Binding-site contacts:
Ligand atom C contacts residue GLY108 of chain 1.D at 4.0 Å.
Ligand atom CB contacts residue GLY298 of chain 1.D at 3.9 Å.
Ligand atom CA contacts residue ALA107 of chain 1.D at 3.7 Å (hydrophobic).
Ligand atom CD2 contacts residue LEU161 of chain 1.D at 4.0 Å (hydrophobic).
Ligand atom CH2 contacts residue SER185 of chain 1.D at 3.8 Å.
Ligand atom CD1 contacts residue GLU104 of chain 1.D at 3.6 Å.
Ligand atom C contacts residue LLP82 of chain 1.D at 4.0 Å.
Ligand atom N contacts residue LEU161 of chain 1.D at 3.7 Å.
Ligand atom C contacts residue HIS110 of chain 1.D at 4.0 Å.
Ligand atom CH2 contacts residue VAL187 of chain 1.D at 3.8 Å (hydrophobic).
Ligand atom NE1 contacts residue GLU104 of chain 1.D at 2.8 Å (salt-bridge).
Ligand atom CH2 contacts residue TYR301 of chain 1.D at 3.6 Å (hydrophobic).
Ligand atom CE2 contacts residue GLU104 of chain 1.D at 3.8 Å.
Ligand atom OXT contacts residue ALA107 of chain 1.D at 3.8 Å.
Ligand atom OXT contacts residue HIS110 of chain 1.D at 3.0 Å (h-bond).
Ligand atom CA contacts residue LLP82 of chain 1.D at 3.8 Å.
Ligand atom CE3 contacts residue GLY298 of chain 1.D at 3.8 Å.
Ligand atom C contacts residue ALA107 of chain 1.D at 3.5 Å (hydrophobic).
Ligand atom CZ3 contacts residue TYR301 of chain 1.D at 3.5 Å (hydrophobic).
Ligand atom CA contacts residue GLY298 of chain 1.D at 3.7 Å.
Ligand atom N contacts residue PRO297 of chain 1.D at 3.8 Å.
Ligand atom CZ3 contacts residue GLY228 of chain 1.D at 3.5 Å.
Ligand atom N contacts residue GLY106 of chain 1.D at 3.6 Å (h-bond).
Ligand atom CB contacts residue LLP82 of chain 1.D at 3.1 Å.
Ligand atom N contacts residue ALA107 of chain 1.D at 3.5 Å (h-bond).
Ligand atom CZ2 contacts residue SER185 of chain 1.D at 3.6 Å.
Ligand atom O contacts residue GLY106 of chain 1.D at 2.6 Å (h-bond).
Ligand atom C contacts residue THR105 of chain 1.D at 3.5 Å.
Ligand atom OXT contacts residue LLP82 of chain 1.D at 3.2 Å (h-bond).
Ligand atom CE2 contacts residue SER185 of chain 1.D at 3.8 Å.
Ligand atom OXT contacts residue THR105 of chain 1.D at 3.6 Å.
Ligand atom O contacts residue GLY108 of chain 1.D at 3.5 Å (h-bond).
Ligand atom C contacts residue GLY106 of chain 1.D at 3.6 Å.
Ligand atom CE3 contacts residue GLY228 of chain 1.D at 3.9 Å.
Ligand atom OXT contacts residue GLN109 of chain 1.D at 3.5 Å (h-bond).
Ligand atom O contacts residue THR105 of chain 1.D at 2.6 Å (h-bond).
Ligand atom N contacts residue GLY298 of chain 1.D at 4.0 Å.
Ligand atom O contacts residue ALA107 of chain 1.D at 3.2 Å (h-bond).
Ligand atom CE3 contacts residue LEU161 of chain 1.D at 4.0 Å (hydrophobic).
Ligand atom CZ2 contacts residue VAL187 of chain 1.D at 3.7 Å (hydrophobic).

Sequence of chain 1.D:
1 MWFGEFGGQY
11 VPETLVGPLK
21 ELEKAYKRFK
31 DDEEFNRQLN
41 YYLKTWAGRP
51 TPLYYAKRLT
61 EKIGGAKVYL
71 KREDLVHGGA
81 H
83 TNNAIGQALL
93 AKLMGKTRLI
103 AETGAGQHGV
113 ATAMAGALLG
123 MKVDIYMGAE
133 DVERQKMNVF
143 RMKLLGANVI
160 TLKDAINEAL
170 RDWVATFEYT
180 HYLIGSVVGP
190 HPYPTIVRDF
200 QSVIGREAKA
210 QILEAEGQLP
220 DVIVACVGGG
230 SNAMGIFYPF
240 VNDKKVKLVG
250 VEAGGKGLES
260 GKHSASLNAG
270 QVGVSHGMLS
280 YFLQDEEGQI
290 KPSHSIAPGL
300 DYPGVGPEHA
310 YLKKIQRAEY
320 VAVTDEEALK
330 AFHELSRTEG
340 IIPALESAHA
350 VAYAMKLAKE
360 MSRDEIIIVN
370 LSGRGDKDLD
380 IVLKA

A small-molecule ligand and the protein it binds are described below.
Small molecule (SMILES): N[C@@H](Cc1c[nH]c2ccccc12)C(=O)O